A small-molecule ligand and the protein it binds are described below.
Small molecule (SMILES): CC(=O)N[C@H]1[C@H](O[C@H]2[C@H](O)[C@@H](NC(C)=O)CO[C@@H]2CO)O[C@H](CO)[C@@H](O)[C@@H]1O

Sequence of chain 1.A:
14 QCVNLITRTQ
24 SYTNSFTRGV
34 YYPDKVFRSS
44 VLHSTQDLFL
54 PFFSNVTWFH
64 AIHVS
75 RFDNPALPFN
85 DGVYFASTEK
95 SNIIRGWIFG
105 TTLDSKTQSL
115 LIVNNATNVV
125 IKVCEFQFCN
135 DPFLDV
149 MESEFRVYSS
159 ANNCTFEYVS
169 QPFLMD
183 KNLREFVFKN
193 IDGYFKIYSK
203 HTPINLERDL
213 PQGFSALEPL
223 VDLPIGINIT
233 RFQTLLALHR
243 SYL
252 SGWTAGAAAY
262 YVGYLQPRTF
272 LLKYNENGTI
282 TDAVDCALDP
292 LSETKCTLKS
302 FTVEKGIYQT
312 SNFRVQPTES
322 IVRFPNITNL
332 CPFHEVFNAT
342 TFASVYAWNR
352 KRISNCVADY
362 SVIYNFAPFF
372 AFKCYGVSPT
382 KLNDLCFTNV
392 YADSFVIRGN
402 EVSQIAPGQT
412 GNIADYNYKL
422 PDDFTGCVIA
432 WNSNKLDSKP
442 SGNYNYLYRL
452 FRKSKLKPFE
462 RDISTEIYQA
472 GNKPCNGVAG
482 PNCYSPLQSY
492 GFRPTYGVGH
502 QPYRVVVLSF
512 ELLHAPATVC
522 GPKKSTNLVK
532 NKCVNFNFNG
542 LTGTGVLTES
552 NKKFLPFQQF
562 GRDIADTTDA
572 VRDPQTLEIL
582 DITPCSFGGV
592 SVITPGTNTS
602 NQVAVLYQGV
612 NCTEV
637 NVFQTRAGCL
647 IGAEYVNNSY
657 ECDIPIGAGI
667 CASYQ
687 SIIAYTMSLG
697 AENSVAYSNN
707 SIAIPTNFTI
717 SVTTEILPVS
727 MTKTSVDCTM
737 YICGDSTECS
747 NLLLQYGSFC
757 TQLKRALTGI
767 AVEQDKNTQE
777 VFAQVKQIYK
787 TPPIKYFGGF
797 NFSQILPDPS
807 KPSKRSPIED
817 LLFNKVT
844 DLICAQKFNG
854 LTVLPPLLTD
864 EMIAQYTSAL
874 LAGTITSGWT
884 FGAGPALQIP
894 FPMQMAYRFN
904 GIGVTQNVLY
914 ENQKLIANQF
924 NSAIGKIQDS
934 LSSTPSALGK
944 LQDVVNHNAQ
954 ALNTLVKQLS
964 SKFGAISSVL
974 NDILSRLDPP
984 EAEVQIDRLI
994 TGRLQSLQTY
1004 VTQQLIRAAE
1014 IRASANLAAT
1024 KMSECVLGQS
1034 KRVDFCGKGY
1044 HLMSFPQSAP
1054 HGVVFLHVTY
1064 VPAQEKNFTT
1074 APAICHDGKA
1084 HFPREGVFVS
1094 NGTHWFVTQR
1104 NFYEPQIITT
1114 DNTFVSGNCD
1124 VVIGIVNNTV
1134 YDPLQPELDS

Binding-site contacts:
Ligand atom O5 contacts residue ASN119 of chain 1.A at 2.4 Å (h-bond).
Ligand atom C1 contacts residue THR121 of chain 1.A at 3.4 Å.
Ligand atom O7 contacts residue ASN122 of chain 1.A at 4.0 Å.
Ligand atom C6 contacts residue ASN122 of chain 1.A at 3.3 Å.
Ligand atom O7 contacts residue ASN119 of chain 1.A at 3.3 Å (h-bond).
Ligand atom C3 contacts residue ASN119 of chain 1.A at 3.8 Å.
Ligand atom C2 contacts residue ASN119 of chain 1.A at 2.4 Å.
Ligand atom C5 contacts residue ASN122 of chain 1.A at 3.4 Å.
Ligand atom C3 contacts residue THR121 of chain 1.A at 4.2 Å.
Ligand atom C7 contacts residue ASN122 of chain 1.A at 4.0 Å.
Ligand atom C8 contacts residue ASN119 of chain 1.A at 4.3 Å.
Ligand atom C8 contacts residue VAL167 of chain 1.A at 4.2 Å (hydrophobic).
Ligand atom O6 contacts residue VAL124 of chain 1.A at 3.5 Å.
Ligand atom C5 contacts residue THR121 of chain 1.A at 4.1 Å.
Ligand atom N2 contacts residue ASN119 of chain 1.A at 2.8 Å (h-bond).
Ligand atom C4 contacts residue ASN119 of chain 1.A at 4.3 Å.
Ligand atom C8 contacts residue ASN122 of chain 1.A at 3.7 Å.
Ligand atom O6 contacts residue ASN122 of chain 1.A at 4.3 Å.
Ligand atom O7 contacts residue GLU150 of chain 1.A at 3.6 Å.
Ligand atom C7 contacts residue ASN119 of chain 1.A at 3.2 Å.
Ligand atom C2 contacts residue THR121 of chain 1.A at 4.1 Å.
Ligand atom C7 contacts residue GLU150 of chain 1.A at 4.4 Å.
Ligand atom O4 contacts residue ASN122 of chain 1.A at 4.4 Å.
Ligand atom O5 contacts residue ASN122 of chain 1.A at 3.7 Å.
Ligand atom N2 contacts residue THR121 of chain 1.A at 4.3 Å.
Ligand atom C6 contacts residue VAL124 of chain 1.A at 3.7 Å (hydrophobic).
Ligand atom C1 contacts residue ASN119 of chain 1.A at 1.4 Å.
Ligand atom O5 contacts residue THR121 of chain 1.A at 4.0 Å.
Ligand atom C5 contacts residue ASN119 of chain 1.A at 3.7 Å.